Sequence of chain 1.A:
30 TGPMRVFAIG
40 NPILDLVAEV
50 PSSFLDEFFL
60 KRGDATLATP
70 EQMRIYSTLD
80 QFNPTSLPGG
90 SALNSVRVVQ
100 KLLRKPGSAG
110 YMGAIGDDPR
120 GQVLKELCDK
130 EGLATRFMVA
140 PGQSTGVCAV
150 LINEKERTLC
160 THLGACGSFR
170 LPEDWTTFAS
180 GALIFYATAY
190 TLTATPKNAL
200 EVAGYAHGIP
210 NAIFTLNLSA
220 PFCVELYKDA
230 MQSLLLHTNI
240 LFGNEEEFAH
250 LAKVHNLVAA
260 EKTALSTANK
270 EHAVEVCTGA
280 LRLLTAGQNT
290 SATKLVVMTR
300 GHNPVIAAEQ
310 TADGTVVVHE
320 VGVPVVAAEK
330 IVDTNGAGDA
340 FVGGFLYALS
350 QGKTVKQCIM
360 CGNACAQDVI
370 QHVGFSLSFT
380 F

This protein binds this small molecule.
Small molecule (SMILES): CSc1ncnc2c1ncn2[C@@H]1O[C@H](CO)[C@@H](O)[C@H]1O

Binding-site contacts:
Ligand atom C4' contacts residue ALA365 of chain 1.A at 3.7 Å (hydrophobic).
Ligand atom O4' contacts residue ALA336 of chain 1.A at 3.7 Å.
Ligand atom C2 contacts residue PRO323 of chain 1.A at 3.7 Å (hydrophobic).
Ligand atom N1 contacts residue HIS301 of chain 1.A at 4.0 Å.
Ligand atom C3' contacts residue GLY300 of chain 1.A at 3.6 Å.
Ligand atom N3 contacts residue VAL322 of chain 1.A at 3.3 Å.
Ligand atom N3 contacts residue GLN366 of chain 1.A at 3.1 Å (h-bond).
Ligand atom C5 contacts residue GLY300 of chain 1.A at 3.9 Å.
Ligand atom C1' contacts residue ALA365 of chain 1.A at 3.7 Å (hydrophobic).
Ligand atom C2 contacts residue VAL325 of chain 1.A at 3.2 Å (hydrophobic).
Ligand atom N9 contacts residue GLY300 of chain 1.A at 3.8 Å.
Ligand atom C8 contacts residue GLY300 of chain 1.A at 3.8 Å.
Ligand atom O3' contacts residue ASN362 of chain 1.A at 3.3 Å (h-bond).
Ligand atom C2' contacts residue VAL322 of chain 1.A at 3.8 Å (hydrophobic).
Ligand atom C4 contacts residue ILE369 of chain 1.A at 4.0 Å (hydrophobic).
Ligand atom O5' contacts residue PHE340 of chain 1.A at 4.0 Å.
Ligand atom C5' contacts residue THR298 of chain 1.A at 3.8 Å.
Ligand atom S6 contacts residue HIS301 of chain 1.A at 3.8 Å.
Ligand atom O2' contacts residue ASN362 of chain 1.A at 2.6 Å (h-bond).
Ligand atom C5' contacts residue ACT1 of chain 1.E at 4.1 Å.
Ligand atom O5' contacts residue ALA336 of chain 1.A at 2.9 Å.
Ligand atom C2 contacts residue VAL322 of chain 1.A at 3.5 Å (hydrophobic).
Ligand atom O3' contacts residue THR298 of chain 1.A at 3.8 Å.
Ligand atom C2 contacts residue GLN366 of chain 1.A at 3.2 Å.
Ligand atom C2' contacts residue GLY300 of chain 1.A at 3.7 Å.
Ligand atom O2' contacts residue ALA365 of chain 1.A at 3.8 Å.
Ligand atom C4 contacts residue GLY300 of chain 1.A at 3.8 Å.
Ligand atom O2' contacts residue VAL322 of chain 1.A at 4.0 Å.
Ligand atom O4' contacts residue ALA365 of chain 1.A at 3.3 Å.
Ligand atom CS contacts residue VAL325 of chain 1.A at 3.9 Å (hydrophobic).
Ligand atom C3' contacts residue ASN362 of chain 1.A at 4.1 Å.
Ligand atom O3' contacts residue VAL304 of chain 1.A at 3.6 Å.
Ligand atom O5' contacts residue GLY337 of chain 1.A at 2.9 Å (h-bond).
Ligand atom O5' contacts residue ACT1 of chain 1.E at 3.9 Å.
Ligand atom N1 contacts residue VAL325 of chain 1.A at 3.0 Å.
Ligand atom CS contacts residue HIS301 of chain 1.A at 3.7 Å.
Ligand atom C6 contacts residue VAL325 of chain 1.A at 3.9 Å (hydrophobic).
Ligand atom C2' contacts residue ASN362 of chain 1.A at 3.8 Å.
Ligand atom N7 contacts residue GLY300 of chain 1.A at 3.8 Å.
Ligand atom C6 contacts residue HIS301 of chain 1.A at 3.9 Å.